Binding-site contacts:
Ligand atom CA contacts residue TRP248 of chain 1.A at 3.6 Å (hydrophobic).
Ligand atom CD contacts residue LEU88 of chain 1.A at 3.5 Å (hydrophobic).
Ligand atom O contacts residue TRP248 of chain 1.A at 3.0 Å (h-bond).
Ligand atom CG contacts residue ALA94 of chain 1.A at 3.4 Å (hydrophobic).
Ligand atom CB contacts residue ALA43 of chain 1.A at 3.6 Å (hydrophobic).
Ligand atom CD contacts residue LEU139 of chain 1.A at 3.5 Å (hydrophobic).
Ligand atom O contacts residue TYR87 of chain 1.A at 2.7 Å (h-bond).
Ligand atom O contacts residue TRP95 of chain 1.A at 3.6 Å.
Ligand atom CD2 contacts residue TYR138 of chain 1.A at 3.5 Å (hydrophobic).
Ligand atom O contacts residue TYR291 of chain 1.A at 3.1 Å (h-bond).
Ligand atom CB contacts residue ALA196 of chain 1.A at 3.7 Å (hydrophobic).
Ligand atom O contacts residue LYS11 of chain 1.A at 3.1 Å (salt-bridge).
Ligand atom CD contacts residue TRP248 of chain 1.A at 3.6 Å (hydrophobic).
Ligand atom CG contacts residue TYR240 of chain 1.A at 3.6 Å (hydrophobic).
Ligand atom CB contacts residue TYR189 of chain 1.A at 3.4 Å (hydrophobic).
Ligand atom CD2 contacts residue LEU292 of chain 1.A at 3.5 Å (hydrophobic).
Ligand atom CB contacts residue ALA91 of chain 1.A at 3.7 Å (hydrophobic).
Ligand atom CD1 contacts residue TYR189 of chain 1.A at 3.6 Å (hydrophobic).
Ligand atom CD1 contacts residue LYS183 of chain 1.A at 3.6 Å.
Ligand atom CG contacts residue ALA247 of chain 1.A at 3.6 Å (hydrophobic).
Ligand atom CD contacts residue TRP197 of chain 1.A at 3.4 Å (hydrophobic).
Ligand atom O contacts residue TRP95 of chain 1.A at 3.0 Å (h-bond).
Ligand atom CB contacts residue TRP197 of chain 1.A at 3.6 Å (hydrophobic).
Ligand atom CD1 contacts residue LEU292 of chain 1.A at 3.7 Å (hydrophobic).
Ligand atom CD1 contacts residue LYS234 of chain 1.A at 3.4 Å.
Ligand atom O contacts residue ALA40 of chain 1.A at 3.3 Å.
Ligand atom O contacts residue TYR240 of chain 1.A at 2.8 Å (h-bond).
Ligand atom CA contacts residue TRP197 of chain 1.A at 3.6 Å (hydrophobic).
Ligand atom CB contacts residue TYR240 of chain 1.A at 3.5 Å (hydrophobic).
Ligand atom CD contacts residue LEU190 of chain 1.A at 3.6 Å (hydrophobic).
Ligand atom CG contacts residue ALA40 of chain 1.A at 3.3 Å (hydrophobic).
Ligand atom O contacts residue TYR189 of chain 1.A at 2.6 Å (h-bond).
Ligand atom CB contacts residue TYR138 of chain 1.A at 3.5 Å (hydrophobic).
Ligand atom CG contacts residue HIS98 of chain 1.A at 3.4 Å.
Ligand atom C contacts residue TYR291 of chain 1.A at 3.3 Å (hydrophobic).
Ligand atom N contacts residue TRP248 of chain 1.A at 3.4 Å.
Ligand atom C contacts residue TRP248 of chain 1.A at 3.5 Å (hydrophobic).
Ligand atom CD2 contacts residue TYR240 of chain 1.A at 3.3 Å (hydrophobic).
Ligand atom O contacts residue TYR138 of chain 1.A at 2.6 Å (h-bond).
Ligand atom CD contacts residue LEU41 of chain 1.A at 3.5 Å (hydrophobic).

This small molecule binds to this protein.
Small molecule (SMILES): CC(C)C[C@H](NC(=O)[C@@H]1CCCN1C(=O)[C@@H]1CCCN1C(=O)[C@H](CC(C)C)NC(=O)[C@@H]1CCCN1C(=O)[C@@H]1CCCN1C(=O)[C@H](CC(C)C)NC(=O)[C@@H]1CCCN1C(=O)[C@@H]1CCCN1C(=O)[C@H](CC(C)C)NC(=O)[C@@H]1CCCN1C(=O)[C@@H]1CCCN1C(=O)[C@H](CC(C)C)NC(=O)[C@@H]1CCCN1C(=O)[C@@H]1CCCN1C(=O)[C@H](CC(C)C)NC(=O)[C@@H]1CCCN1)C(=O)N1CCC[C@H]1C(=O)N1CCC[C@H]1C=O

Sequence of chain 1.A:
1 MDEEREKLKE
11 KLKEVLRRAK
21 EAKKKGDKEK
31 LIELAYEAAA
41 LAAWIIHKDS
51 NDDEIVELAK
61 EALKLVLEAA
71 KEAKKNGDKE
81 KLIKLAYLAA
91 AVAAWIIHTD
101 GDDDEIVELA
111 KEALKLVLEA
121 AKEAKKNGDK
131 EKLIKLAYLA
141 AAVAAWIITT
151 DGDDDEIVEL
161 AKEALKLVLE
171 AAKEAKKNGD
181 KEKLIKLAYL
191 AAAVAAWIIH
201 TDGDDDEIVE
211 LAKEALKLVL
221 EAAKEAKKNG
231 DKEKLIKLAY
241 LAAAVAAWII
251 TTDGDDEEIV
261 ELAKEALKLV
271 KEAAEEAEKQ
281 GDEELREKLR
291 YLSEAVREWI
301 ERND